This small molecule binds to this protein.
Small molecule (SMILES): CC(=O)N[C@H]1[C@H](O[C@H]2[C@H](O)[C@@H](NC(C)=O)CO[C@@H]2CO)O[C@H](CO)[C@@H](O)[C@@H]1O

Sequence of chain 1.B:
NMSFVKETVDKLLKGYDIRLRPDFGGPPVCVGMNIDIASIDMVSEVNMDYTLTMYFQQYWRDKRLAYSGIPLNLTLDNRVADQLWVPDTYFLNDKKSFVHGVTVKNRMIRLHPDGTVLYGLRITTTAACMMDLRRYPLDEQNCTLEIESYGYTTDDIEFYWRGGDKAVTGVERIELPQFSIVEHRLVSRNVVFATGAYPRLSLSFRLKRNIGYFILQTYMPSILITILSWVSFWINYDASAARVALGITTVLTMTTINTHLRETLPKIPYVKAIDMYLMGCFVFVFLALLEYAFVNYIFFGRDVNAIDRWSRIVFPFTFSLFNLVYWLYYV

Binding-site contacts:
Ligand atom O6 contacts residue HIS144 of chain 1.B at 4.4 Å.
Ligand atom C4 contacts residue ASN105 of chain 1.B at 4.2 Å.
Ligand atom C5 contacts residue ASN105 of chain 1.B at 3.7 Å.
Ligand atom C1 contacts residue HIS144 of chain 1.B at 3.7 Å.
Ligand atom C1 contacts residue ASN105 of chain 1.B at 1.4 Å.
Ligand atom C2 contacts residue ASN105 of chain 1.B at 2.5 Å.
Ligand atom C5 contacts residue HIS144 of chain 1.B at 3.8 Å.
Ligand atom O5 contacts residue ASN105 of chain 1.B at 2.4 Å (h-bond).
Ligand atom C7 contacts residue ASN105 of chain 1.B at 3.8 Å.
Ligand atom C3 contacts residue ASN105 of chain 1.B at 3.8 Å.
Ligand atom O5 contacts residue HIS144 of chain 1.B at 3.2 Å.
Ligand atom C8 contacts residue TYR91 of chain 1.B at 4.2 Å (hydrophobic).
Ligand atom C8 contacts residue PRO103 of chain 1.B at 4.2 Å (hydrophobic).
Ligand atom N2 contacts residue ASN105 of chain 1.B at 2.9 Å (h-bond).
Ligand atom O7 contacts residue ASN105 of chain 1.B at 4.2 Å.
Ligand atom C6 contacts residue HIS144 of chain 1.B at 3.9 Å.